Binding-site contacts:
Ligand atom N2 contacts residue ASP185 of chain 1.A at 2.9 Å (salt-bridge).
Ligand atom N4 contacts residue VAL105 of chain 1.A at 3.7 Å.
Ligand atom C12 contacts residue MET121 of chain 1.A at 3.8 Å (hydrophobic).
Ligand atom N5 contacts residue ALA71 of chain 1.A at 3.6 Å.
Ligand atom C6 contacts residue ASP185 of chain 1.A at 3.6 Å.
Ligand atom N contacts residue LEU50 of chain 1.A at 3.6 Å.
Ligand atom C2 contacts residue LEU50 of chain 1.A at 3.8 Å (hydrophobic).
Ligand atom N1 contacts residue VAL58 of chain 1.A at 3.8 Å.
Ligand atom C contacts residue PHE328 of chain 1.A at 3.7 Å (hydrophobic).
Ligand atom C7 contacts residue ASP185 of chain 1.A at 3.4 Å.
Ligand atom C8 contacts residue GLU128 of chain 1.A at 3.4 Å.
Ligand atom C contacts residue TYR123 of chain 1.A at 3.7 Å (hydrophobic).
Ligand atom C contacts residue LEU174 of chain 1.A at 3.3 Å (hydrophobic).
Ligand atom N4 contacts residue GLU122 of chain 1.A at 2.8 Å (salt-bridge).
Ligand atom C9 contacts residue ASP185 of chain 1.A at 3.7 Å.
Ligand atom C1 contacts residue LEU174 of chain 1.A at 3.7 Å (hydrophobic).
Ligand atom N5 contacts residue TYR123 of chain 1.A at 3.8 Å.
Ligand atom C8 contacts residue GLU171 of chain 1.A at 2.9 Å.
Ligand atom N contacts residue LEU174 of chain 1.A at 3.3 Å.
Ligand atom C12 contacts residue THR184 of chain 1.A at 3.8 Å.
Ligand atom C contacts residue LEU50 of chain 1.A at 3.7 Å (hydrophobic).
Ligand atom C contacts residue VAL124 of chain 1.A at 3.6 Å (hydrophobic).
Ligand atom N4 contacts residue ALA71 of chain 1.A at 3.5 Å.
Ligand atom C8 contacts residue ASP185 of chain 1.A at 3.6 Å.
Ligand atom C10 contacts residue VAL58 of chain 1.A at 3.5 Å (hydrophobic).
Ligand atom C11 contacts residue ALA71 of chain 1.A at 3.7 Å (hydrophobic).
Ligand atom C7 contacts residue ASN172 of chain 1.A at 3.4 Å.
Ligand atom C12 contacts residue GLU122 of chain 1.A at 3.8 Å.
Ligand atom C13 contacts residue ALA71 of chain 1.A at 3.4 Å (hydrophobic).
Ligand atom C3 contacts residue GLU128 of chain 1.A at 3.5 Å.
Ligand atom C13 contacts residue GLU122 of chain 1.A at 3.7 Å.
Ligand atom N2 contacts residue GLU171 of chain 1.A at 2.9 Å (salt-bridge).
Ligand atom N3 contacts residue THR184 of chain 1.A at 3.7 Å.
Ligand atom N5 contacts residue VAL124 of chain 1.A at 3.0 Å (h-bond).
Ligand atom N5 contacts residue GLU122 of chain 1.A at 3.9 Å.
Ligand atom N5 contacts residue LEU174 of chain 1.A at 3.8 Å.
Ligand atom N contacts residue PHE328 of chain 1.A at 3.6 Å.
Ligand atom C6 contacts residue PHE55 of chain 1.A at 3.8 Å (hydrophobic).
Ligand atom C12 contacts residue ALA71 of chain 1.A at 3.9 Å (hydrophobic).
Ligand atom N2 contacts residue ASN172 of chain 1.A at 3.0 Å (h-bond).

This protein binds this small molecule.
Small molecule (SMILES): c1nc(N2CCC3(CCCNC3)CC2)c2nc[nH]c2n1

Sequence of chain 1.A:
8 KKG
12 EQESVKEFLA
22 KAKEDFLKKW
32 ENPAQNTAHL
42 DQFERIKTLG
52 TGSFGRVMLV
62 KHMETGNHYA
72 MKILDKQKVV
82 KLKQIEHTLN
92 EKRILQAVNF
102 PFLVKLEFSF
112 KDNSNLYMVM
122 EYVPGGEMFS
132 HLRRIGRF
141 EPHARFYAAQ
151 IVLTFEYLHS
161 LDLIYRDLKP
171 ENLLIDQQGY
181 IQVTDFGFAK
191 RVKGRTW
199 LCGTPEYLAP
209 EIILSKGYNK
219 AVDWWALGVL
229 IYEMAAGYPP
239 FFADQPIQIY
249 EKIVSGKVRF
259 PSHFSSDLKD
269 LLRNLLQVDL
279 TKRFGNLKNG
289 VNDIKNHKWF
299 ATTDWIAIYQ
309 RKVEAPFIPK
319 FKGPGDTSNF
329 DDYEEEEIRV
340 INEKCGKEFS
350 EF